This protein binds this small molecule.
Small molecule (SMILES): Nc1ccn([C@H]2C[C@H](O)[C@@H](CO)O2)c(=O)n1

Sequence of chain 2.A:
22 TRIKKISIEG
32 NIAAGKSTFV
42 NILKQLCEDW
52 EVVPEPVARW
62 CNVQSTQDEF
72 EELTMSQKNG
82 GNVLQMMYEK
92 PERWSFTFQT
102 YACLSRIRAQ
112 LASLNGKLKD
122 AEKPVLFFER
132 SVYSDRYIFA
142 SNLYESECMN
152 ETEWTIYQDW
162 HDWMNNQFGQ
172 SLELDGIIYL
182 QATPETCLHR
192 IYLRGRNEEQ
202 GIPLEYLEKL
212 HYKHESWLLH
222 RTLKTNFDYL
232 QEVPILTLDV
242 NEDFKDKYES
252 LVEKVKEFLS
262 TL

Binding-site contacts:
Ligand atom C5' contacts residue GLU56 of chain 2.A at 3.2 Å.
Ligand atom O2 contacts residue PHE140 of chain 2.A at 3.6 Å.
Ligand atom C2 contacts residue PHE99 of chain 2.A at 3.5 Å (hydrophobic).
Ligand atom C4' contacts residue GLU200 of chain 2.A at 3.8 Å.
Ligand atom C6 contacts residue TRP61 of chain 2.A at 3.6 Å (hydrophobic).
Ligand atom C5 contacts residue TRP61 of chain 2.A at 4.0 Å (hydrophobic).
Ligand atom O3' contacts residue LEU85 of chain 2.A at 4.0 Å.
Ligand atom C2' contacts residue TYR89 of chain 2.A at 3.5 Å (hydrophobic).
Ligand atom N4 contacts residue ASP136 of chain 2.A at 2.9 Å (salt-bridge).
Ligand atom C3' contacts residue GLU200 of chain 2.A at 3.2 Å.
Ligand atom N3 contacts residue PHE140 of chain 2.A at 3.3 Å.
Ligand atom C6 contacts residue ARG131 of chain 2.A at 3.8 Å.
Ligand atom O2 contacts residue PHE99 of chain 2.A at 3.6 Å.
Ligand atom N3 contacts residue GLN100 of chain 2.A at 3.1 Å (h-bond).
Ligand atom N1 contacts residue PHE140 of chain 2.A at 3.9 Å.
Ligand atom C5 contacts residue ASP136 of chain 2.A at 4.0 Å.
Ligand atom C4 contacts residue PHE140 of chain 2.A at 3.5 Å (hydrophobic).
Ligand atom C2 contacts residue GLN100 of chain 2.A at 4.0 Å.
Ligand atom C1' contacts residue TYR89 of chain 2.A at 3.8 Å (hydrophobic).
Ligand atom O3' contacts residue TYR89 of chain 2.A at 2.7 Å (h-bond).
Ligand atom O3' contacts residue GLU200 of chain 2.A at 2.5 Å (salt-bridge).
Ligand atom C3' contacts residue TYR89 of chain 2.A at 3.7 Å (hydrophobic).
Ligand atom O2 contacts residue MET88 of chain 2.A at 3.5 Å.
Ligand atom N4 contacts residue PHE140 of chain 2.A at 3.6 Å.
Ligand atom C2 contacts residue PHE140 of chain 2.A at 3.4 Å (hydrophobic).
Ligand atom C4 contacts residue PHE99 of chain 2.A at 4.0 Å (hydrophobic).
Ligand atom N3 contacts residue PHE99 of chain 2.A at 3.4 Å.
Ligand atom O4' contacts residue LEU85 of chain 2.A at 3.7 Å.
Ligand atom C5 contacts residue GLU56 of chain 2.A at 3.8 Å.
Ligand atom O5' contacts residue ARG131 of chain 2.A at 2.9 Å (salt-bridge).
Ligand atom O2 contacts residue GLN100 of chain 2.A at 3.8 Å.
Ligand atom C5' contacts residue ARG197 of chain 2.A at 4.0 Å.
Ligand atom C1' contacts residue LEU85 of chain 2.A at 4.0 Å (hydrophobic).
Ligand atom C4 contacts residue GLN100 of chain 2.A at 4.0 Å.
Ligand atom C6 contacts residue GLU56 of chain 2.A at 3.8 Å.
Ligand atom O4' contacts residue TRP61 of chain 2.A at 3.4 Å.
Ligand atom C2' contacts residue ILE33 of chain 2.A at 3.6 Å (hydrophobic).
Ligand atom C4 contacts residue ASP136 of chain 2.A at 3.9 Å.
Ligand atom O5' contacts residue GLU56 of chain 2.A at 2.6 Å (salt-bridge).
Ligand atom N4 contacts residue GLN100 of chain 2.A at 3.1 Å (h-bond).